Sequence of chain 3.A:
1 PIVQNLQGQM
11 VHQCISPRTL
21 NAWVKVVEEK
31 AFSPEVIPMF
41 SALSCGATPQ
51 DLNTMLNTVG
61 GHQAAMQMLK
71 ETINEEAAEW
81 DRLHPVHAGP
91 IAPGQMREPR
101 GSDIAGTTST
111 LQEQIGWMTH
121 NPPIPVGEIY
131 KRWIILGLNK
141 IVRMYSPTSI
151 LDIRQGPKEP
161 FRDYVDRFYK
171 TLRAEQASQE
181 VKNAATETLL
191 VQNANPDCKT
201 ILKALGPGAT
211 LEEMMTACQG

Sequence of chain 1.B:
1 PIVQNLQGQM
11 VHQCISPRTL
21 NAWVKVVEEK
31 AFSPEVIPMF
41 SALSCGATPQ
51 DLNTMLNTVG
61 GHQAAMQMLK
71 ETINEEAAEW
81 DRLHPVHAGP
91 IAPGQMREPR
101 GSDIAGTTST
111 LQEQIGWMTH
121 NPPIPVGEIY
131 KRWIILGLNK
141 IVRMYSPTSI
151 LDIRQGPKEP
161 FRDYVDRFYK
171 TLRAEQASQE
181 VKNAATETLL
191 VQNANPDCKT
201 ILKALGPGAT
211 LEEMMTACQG

The small molecule below binds the protein below.
Small molecule (SMILES): CC(C)(C#Cc1ccc(-c2ccc(Cl)c3c(NS(C)(=O)=O)nn(CC(F)(F)F)c23)c([C@H](Cc2cc(F)cc(F)c2)NC(=O)Cn2nc(C(F)(F)F)c3c2C(F)(F)[C@@H]2C[C@H]32)n1)S(C)(=O)=O

Binding-site contacts:
Ligand atom F52 contacts residue ARG173 of chain 1.B at 3.4 Å.
Ligand atom C58 contacts residue THR54 of chain 3.A at 3.1 Å.
Ligand atom O59 contacts residue PRO38 of chain 1.B at 3.1 Å.
Ligand atom F41 contacts residue GLN63 of chain 3.A at 3.4 Å.
Ligand atom F52 contacts residue TYR169 of chain 1.B at 3.5 Å.
Ligand atom F53 contacts residue ARG173 of chain 1.B at 3.4 Å.
Ligand atom C24 contacts residue LYS70 of chain 3.A at 3.4 Å.
Ligand atom O57 contacts residue PRO38 of chain 1.B at 3.5 Å.
Ligand atom C02 contacts residue ASN57 of chain 3.A at 3.5 Å.
Ligand atom C12 contacts residue ASN53 of chain 3.A at 3.4 Å.
Ligand atom N06 contacts residue ASN57 of chain 3.A at 2.8 Å (h-bond).
Ligand atom O29 contacts residue LYS70 of chain 3.A at 2.8 Å (salt-bridge).
Ligand atom N43 contacts residue ASN57 of chain 3.A at 2.5 Å (h-bond).
Ligand atom C21 contacts residue ASN57 of chain 3.A at 3.2 Å.
Ligand atom C28 contacts residue ASN57 of chain 3.A at 3.3 Å.
Ligand atom O59 contacts residue SER41 of chain 1.B at 3.4 Å (h-bond).
Ligand atom C16 contacts residue LYS70 of chain 3.A at 3.5 Å.
Ligand atom C32 contacts residue LYS70 of chain 3.A at 3.2 Å.
Ligand atom F42 contacts residue LYS70 of chain 3.A at 3.0 Å.
Ligand atom C31 contacts residue LYS70 of chain 3.A at 3.3 Å.
Ligand atom C44 contacts residue ASN57 of chain 3.A at 3.3 Å.
Ligand atom CL47 contacts residue ILE73 of chain 3.A at 3.5 Å.
Ligand atom C39 contacts residue GLN63 of chain 3.A at 3.1 Å.
Ligand atom C11 contacts residue TYR130 of chain 3.A at 3.3 Å (hydrophobic).
Ligand atom F27 contacts residue MET66 of chain 3.A at 3.1 Å.
Ligand atom O50 contacts residue GLN179 of chain 1.B at 3.0 Å (h-bond).
Ligand atom C12 contacts residue TYR130 of chain 3.A at 3.4 Å (hydrophobic).
Ligand atom O57 contacts residue THR54 of chain 3.A at 3.4 Å.
Ligand atom O57 contacts residue ASN57 of chain 3.A at 2.9 Å (h-bond).
Ligand atom C07 contacts residue THR107 of chain 3.A at 3.5 Å.
Ligand atom F26 contacts residue LYS70 of chain 3.A at 3.2 Å.
Ligand atom F27 contacts residue LEU56 of chain 3.A at 3.2 Å.
Ligand atom CL47 contacts residue ASN74 of chain 3.A at 3.1 Å.
Ligand atom C30 contacts residue ASN57 of chain 3.A at 3.3 Å.
Ligand atom C23 contacts residue MET66 of chain 3.A at 3.4 Å (hydrophobic).
Ligand atom F26 contacts residue ILE73 of chain 3.A at 3.2 Å.
Ligand atom N33 contacts residue LYS70 of chain 3.A at 3.5 Å (salt-bridge).
Ligand atom C19 contacts residue ASN53 of chain 3.A at 3.3 Å.
Ligand atom O51 contacts residue ASN74 of chain 3.A at 3.5 Å (h-bond).
Ligand atom F26 contacts residue LEU69 of chain 3.A at 3.4 Å.